Sequence of chain 42.B:
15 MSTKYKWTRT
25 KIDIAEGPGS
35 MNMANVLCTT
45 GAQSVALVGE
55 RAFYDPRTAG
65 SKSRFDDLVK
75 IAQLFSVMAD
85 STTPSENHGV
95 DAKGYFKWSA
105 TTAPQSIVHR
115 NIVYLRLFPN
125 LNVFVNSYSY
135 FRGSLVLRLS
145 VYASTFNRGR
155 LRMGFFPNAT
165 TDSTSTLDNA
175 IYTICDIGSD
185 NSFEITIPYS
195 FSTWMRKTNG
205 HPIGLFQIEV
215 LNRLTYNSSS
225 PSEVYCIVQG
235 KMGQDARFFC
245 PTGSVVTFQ

Sequence of chain 42.A:
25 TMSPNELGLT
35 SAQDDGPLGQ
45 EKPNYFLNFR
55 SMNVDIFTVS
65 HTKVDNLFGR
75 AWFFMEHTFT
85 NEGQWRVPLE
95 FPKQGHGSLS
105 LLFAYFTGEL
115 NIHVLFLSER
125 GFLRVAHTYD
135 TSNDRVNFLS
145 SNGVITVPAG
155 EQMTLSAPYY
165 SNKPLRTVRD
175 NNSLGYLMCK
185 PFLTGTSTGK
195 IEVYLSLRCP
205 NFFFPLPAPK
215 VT

This protein binds this small molecule.
Small molecule (SMILES): Nc1nc(=O)c2ncn([C@@H]3O[C@H](CO)[C@@H](O[P](=O)(O)OC[C@H]4O[C@@H](n5ccc(=O)[nH]c5=O)[C@H](O)[C@@H]4O[P](=O)(O)OC[C@H]4O[C@@H](n5ccc(=O)[nH]c5=O)[C@H](O)[C@@H]4O[P](=O)(O)OC[C@H]4O[C@@H](n5ccc(=O)[nH]c5=O)[C@H](O)[C@@H]4O[P](=O)(O)OC[C@H]4O[C@@H](n5ccc(=O)[nH]c5=O)[C@H](O)[C@@H]4O[P](=O)(O)OC[C@H]4O[C@@H](n5ccc(=O)[nH]c5=O)[C@H](O)[C@@H]4O)[C@H]3O)c2[nH]1

Sequence of chain 44.B:
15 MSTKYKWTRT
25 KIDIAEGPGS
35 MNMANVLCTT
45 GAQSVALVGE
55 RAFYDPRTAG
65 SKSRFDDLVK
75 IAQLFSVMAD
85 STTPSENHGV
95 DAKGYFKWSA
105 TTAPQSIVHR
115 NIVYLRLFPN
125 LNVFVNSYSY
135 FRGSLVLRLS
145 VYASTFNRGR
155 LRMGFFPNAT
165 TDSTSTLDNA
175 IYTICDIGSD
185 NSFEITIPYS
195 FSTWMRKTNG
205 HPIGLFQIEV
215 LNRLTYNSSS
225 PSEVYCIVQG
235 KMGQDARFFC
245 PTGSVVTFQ

Sequence of chain 45.B:
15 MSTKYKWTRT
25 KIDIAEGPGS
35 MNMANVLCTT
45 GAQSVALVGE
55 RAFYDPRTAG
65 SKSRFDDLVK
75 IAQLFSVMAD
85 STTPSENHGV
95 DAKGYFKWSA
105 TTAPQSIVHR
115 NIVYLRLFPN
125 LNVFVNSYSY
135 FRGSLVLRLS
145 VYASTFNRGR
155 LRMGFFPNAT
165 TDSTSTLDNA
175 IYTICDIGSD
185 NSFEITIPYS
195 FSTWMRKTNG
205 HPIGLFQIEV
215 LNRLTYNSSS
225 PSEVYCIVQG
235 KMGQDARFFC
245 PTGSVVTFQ

Binding-site contacts:
Ligand atom O4' contacts residue CYS203 of chain 42.A at 3.5 Å (h-bond).
Ligand atom C6 contacts residue TRP21 of chain 45.B at 3.3 Å (hydrophobic).
Ligand atom C1' contacts residue TRP21 of chain 45.B at 3.7 Å (hydrophobic).
Ligand atom N2 contacts residue ALA56 of chain 42.B at 3.3 Å (h-bond).
Ligand atom O2' contacts residue TYR19 of chain 44.B at 3.4 Å.
Ligand atom N1 contacts residue TRP21 of chain 45.B at 3.5 Å.
Ligand atom O4 contacts residue ARG68 of chain 42.B at 3.7 Å.
Ligand atom C6 contacts residue TYR58 of chain 42.B at 3.5 Å (hydrophobic).
Ligand atom N3 contacts residue ARG55 of chain 42.B at 3.5 Å (salt-bridge).
Ligand atom N2 contacts residue THR17 of chain 45.B at 3.8 Å.
Ligand atom C4 contacts residue ARG68 of chain 42.B at 3.7 Å.
Ligand atom O3' contacts residue TYR19 of chain 44.B at 3.0 Å (h-bond).
Ligand atom OP2 contacts residue ARG202 of chain 42.A at 2.5 Å (salt-bridge).
Ligand atom O2 contacts residue TYR58 of chain 42.B at 3.8 Å.
Ligand atom P contacts residue ARG202 of chain 42.A at 3.8 Å.
Ligand atom OP2 contacts residue MET15 of chain 45.B at 3.5 Å.
Ligand atom O4 contacts residue TRP21 of chain 45.B at 3.6 Å.
Ligand atom O3' contacts residue ARG55 of chain 42.B at 3.6 Å.
Ligand atom OP2 contacts residue THR17 of chain 45.B at 3.2 Å.
Ligand atom O2' contacts residue THR17 of chain 45.B at 3.3 Å (h-bond).
Ligand atom O2' contacts residue ARG55 of chain 42.B at 2.7 Å (salt-bridge).
Ligand atom O4 contacts residue ASN205 of chain 42.A at 3.4 Å (h-bond).
Ligand atom O4' contacts residue TRP21 of chain 45.B at 3.6 Å.
Ligand atom C5' contacts residue ARG202 of chain 42.A at 3.0 Å.
Ligand atom N1 contacts residue TYR58 of chain 42.B at 3.6 Å.
Ligand atom O2 contacts residue ARG55 of chain 42.B at 3.2 Å (salt-bridge).
Ligand atom C1' contacts residue ARG55 of chain 42.B at 3.4 Å.
Ligand atom N1 contacts residue ALA56 of chain 42.B at 3.2 Å (h-bond).
Ligand atom OP1 contacts residue TYR19 of chain 44.B at 3.1 Å (h-bond).
Ligand atom C2 contacts residue TRP21 of chain 45.B at 3.8 Å (hydrophobic).
Ligand atom N2 contacts residue ARG55 of chain 42.B at 3.7 Å.
Ligand atom N3 contacts residue TRP21 of chain 45.B at 3.8 Å.
Ligand atom O6 contacts residue TYR58 of chain 42.B at 3.0 Å (h-bond).
Ligand atom OP1 contacts residue LYS18 of chain 44.B at 3.3 Å (salt-bridge).
Ligand atom P contacts residue TYR19 of chain 44.B at 3.7 Å.
Ligand atom N3 contacts residue ASN205 of chain 42.A at 3.7 Å.
Ligand atom C5 contacts residue TRP21 of chain 45.B at 3.4 Å (hydrophobic).
Ligand atom C2' contacts residue ARG55 of chain 42.B at 3.6 Å.
Ligand atom C2 contacts residue ALA56 of chain 42.B at 3.7 Å (hydrophobic).
Ligand atom C4 contacts residue TRP21 of chain 45.B at 3.7 Å (hydrophobic).